Sequence of chain 11.A:
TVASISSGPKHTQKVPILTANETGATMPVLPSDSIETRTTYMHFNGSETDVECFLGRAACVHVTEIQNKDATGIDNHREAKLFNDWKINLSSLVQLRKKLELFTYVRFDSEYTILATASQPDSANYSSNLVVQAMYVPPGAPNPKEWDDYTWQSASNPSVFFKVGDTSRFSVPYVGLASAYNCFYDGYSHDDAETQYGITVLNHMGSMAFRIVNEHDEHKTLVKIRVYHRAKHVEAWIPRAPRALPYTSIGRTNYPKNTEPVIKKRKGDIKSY

The small molecule below binds the protein below.
Small molecule (SMILES): Cc1cc(CCCCCOc2ccc(C3=NCCO3)cc2)on1

Sequence of chain 11.C:
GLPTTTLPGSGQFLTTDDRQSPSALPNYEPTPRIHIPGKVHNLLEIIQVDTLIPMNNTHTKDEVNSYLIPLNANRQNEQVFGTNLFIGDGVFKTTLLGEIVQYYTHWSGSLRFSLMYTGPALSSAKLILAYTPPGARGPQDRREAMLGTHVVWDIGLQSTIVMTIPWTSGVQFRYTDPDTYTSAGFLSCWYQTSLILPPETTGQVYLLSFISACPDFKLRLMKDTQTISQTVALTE

Binding-site contacts:
Ligand atom C2A contacts residue PHE186 of chain 11.A at 3.3 Å (hydrophobic).
Ligand atom C4C contacts residue VAL191 of chain 11.A at 3.0 Å (hydrophobic).
Ligand atom O1B contacts residue ILE104 of chain 11.A at 3.9 Å.
Ligand atom C1C contacts residue LEU106 of chain 11.A at 3.8 Å (hydrophobic).
Ligand atom C1B contacts residue VAL188 of chain 11.A at 3.8 Å (hydrophobic).
Ligand atom C5B contacts residue MET224 of chain 11.A at 3.8 Å (hydrophobic).
Ligand atom O1 contacts residue LEU106 of chain 11.A at 3.7 Å.
Ligand atom C4 contacts residue LEU106 of chain 11.A at 3.9 Å (hydrophobic).
Ligand atom C6B contacts residue ILE104 of chain 11.A at 3.6 Å (hydrophobic).
Ligand atom C2A contacts residue TYR152 of chain 11.A at 3.6 Å (hydrophobic).
Ligand atom C31 contacts residue ASN219 of chain 11.A at 3.3 Å.
Ligand atom N3A contacts residue TYR152 of chain 11.A at 3.5 Å.
Ligand atom C4C contacts residue VAL188 of chain 11.A at 3.7 Å (hydrophobic).
Ligand atom O1B contacts residue TYR128 of chain 11.A at 3.4 Å (h-bond).
Ligand atom O1 contacts residue MET221 of chain 11.A at 3.9 Å.
Ligand atom C5C contacts residue VAL191 of chain 11.A at 3.8 Å (hydrophobic).
Ligand atom C2B contacts residue VAL188 of chain 11.A at 3.5 Å (hydrophobic).
Ligand atom C2C contacts residue TYR197 of chain 11.A at 3.7 Å (hydrophobic).
Ligand atom C1B contacts residue ILE104 of chain 11.A at 4.0 Å (hydrophobic).
Ligand atom C5A contacts residue PHE186 of chain 11.A at 3.5 Å (hydrophobic).
Ligand atom C4B contacts residue PHE186 of chain 11.A at 3.6 Å (hydrophobic).
Ligand atom C4B contacts residue TYR152 of chain 11.A at 3.8 Å (hydrophobic).
Ligand atom C3 contacts residue ASN219 of chain 11.A at 4.0 Å.
Ligand atom C5 contacts residue LEU106 of chain 11.A at 3.8 Å (hydrophobic).
Ligand atom N3A contacts residue PRO174 of chain 11.A at 3.7 Å.
Ligand atom C1B contacts residue TYR128 of chain 11.A at 3.6 Å (hydrophobic).
Ligand atom C1C contacts residue TYR128 of chain 11.A at 3.7 Å (hydrophobic).
Ligand atom C5B contacts residue PHE186 of chain 11.A at 3.9 Å (hydrophobic).
Ligand atom N3A contacts residue ALA24 of chain 11.C at 3.8 Å.
Ligand atom N2 contacts residue LEU106 of chain 11.A at 3.8 Å.
Ligand atom C3B contacts residue TYR152 of chain 11.A at 3.7 Å (hydrophobic).
Ligand atom C3C contacts residue TYR128 of chain 11.A at 3.4 Å (hydrophobic).
Ligand atom C4 contacts residue TYR197 of chain 11.A at 3.8 Å (hydrophobic).
Ligand atom C3B contacts residue VAL188 of chain 11.A at 3.8 Å (hydrophobic).
Ligand atom N2 contacts residue ASN219 of chain 11.A at 3.8 Å.
Ligand atom C4A contacts residue PRO174 of chain 11.A at 3.1 Å (hydrophobic).
Ligand atom C5A contacts residue VAL176 of chain 11.A at 3.6 Å (hydrophobic).
Ligand atom N3A contacts residue PHE186 of chain 11.A at 4.0 Å.
Ligand atom C6B contacts residue TYR128 of chain 11.A at 3.3 Å (hydrophobic).
Ligand atom O1A contacts residue PHE186 of chain 11.A at 3.0 Å.